Binding-site contacts:
Ligand atom O7 contacts residue ASN367 of chain 1.A at 3.6 Å.
Ligand atom C5 contacts residue ASN367 of chain 1.A at 3.6 Å.
Ligand atom C5 contacts residue TYR370 of chain 1.A at 4.0 Å (hydrophobic).
Ligand atom C6 contacts residue TYR370 of chain 1.A at 4.0 Å (hydrophobic).
Ligand atom C8 contacts residue ASN367 of chain 1.A at 3.6 Å.
Ligand atom O5 contacts residue ASN367 of chain 1.A at 2.4 Å (h-bond).
Ligand atom C1 contacts residue SER369 of chain 1.A at 3.9 Å.
Ligand atom C7 contacts residue ASN367 of chain 1.A at 3.5 Å.
Ligand atom O5 contacts residue TYR370 of chain 1.A at 3.7 Å.
Ligand atom C5 contacts residue SER369 of chain 1.A at 4.4 Å.
Ligand atom C3 contacts residue ASN367 of chain 1.A at 3.8 Å.
Ligand atom C3 contacts residue SER369 of chain 1.A at 4.2 Å.
Ligand atom C8 contacts residue GLN349 of chain 1.A at 4.4 Å.
Ligand atom C1 contacts residue ASN367 of chain 1.A at 1.4 Å.
Ligand atom N2 contacts residue ASN367 of chain 1.A at 2.9 Å (h-bond).
Ligand atom C2 contacts residue SER369 of chain 1.A at 4.3 Å.
Ligand atom N2 contacts residue SER369 of chain 1.A at 4.2 Å.
Ligand atom C2 contacts residue ASN367 of chain 1.A at 2.5 Å.
Ligand atom C4 contacts residue ASN367 of chain 1.A at 4.2 Å.
Ligand atom C1 contacts residue TYR370 of chain 1.A at 3.9 Å (hydrophobic).

The small molecule below binds the protein below.
Small molecule (SMILES): CC(=O)N[C@H]1[C@H](O[C@H]2[C@H](O)[C@@H](NC(C)=O)CO[C@@H]2CO)O[C@H](CO)[C@@H](O[C@@H]2O[C@H](CO[C@H]3O[C@H](CO)[C@@H](O)[C@H](O)[C@@H]3O)[C@@H](O)[C@H](O[C@H]3O[C@H](CO)[C@@H](O)[C@H](O)[C@@H]3O)[C@@H]2O)[C@@H]1O

Sequence of chain 1.A:
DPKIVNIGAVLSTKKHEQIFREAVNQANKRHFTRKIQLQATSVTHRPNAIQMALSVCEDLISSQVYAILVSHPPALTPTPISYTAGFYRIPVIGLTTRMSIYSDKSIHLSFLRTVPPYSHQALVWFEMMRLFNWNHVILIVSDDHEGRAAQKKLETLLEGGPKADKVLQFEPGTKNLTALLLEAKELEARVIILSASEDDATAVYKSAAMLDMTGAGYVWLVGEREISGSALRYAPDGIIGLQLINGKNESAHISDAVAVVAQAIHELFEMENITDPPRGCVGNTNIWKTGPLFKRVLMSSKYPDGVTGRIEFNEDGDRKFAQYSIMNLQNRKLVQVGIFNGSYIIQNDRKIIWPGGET